Sequence of chain 2.A:
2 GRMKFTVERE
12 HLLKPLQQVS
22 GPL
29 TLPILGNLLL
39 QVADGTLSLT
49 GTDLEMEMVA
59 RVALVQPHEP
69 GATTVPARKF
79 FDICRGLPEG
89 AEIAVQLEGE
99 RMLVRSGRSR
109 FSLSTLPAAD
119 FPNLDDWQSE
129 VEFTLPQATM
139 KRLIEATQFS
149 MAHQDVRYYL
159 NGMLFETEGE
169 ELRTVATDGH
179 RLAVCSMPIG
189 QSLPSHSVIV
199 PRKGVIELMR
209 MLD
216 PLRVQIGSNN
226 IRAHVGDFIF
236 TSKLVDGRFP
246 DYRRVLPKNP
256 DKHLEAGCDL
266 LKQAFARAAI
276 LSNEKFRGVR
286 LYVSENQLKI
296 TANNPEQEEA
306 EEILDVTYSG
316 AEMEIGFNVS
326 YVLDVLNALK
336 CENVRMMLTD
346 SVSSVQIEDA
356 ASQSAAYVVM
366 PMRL

This protein binds this small molecule.
Small molecule (SMILES): CC(=O)N(C)[C@H](C(=O)N1C[C@H](C)C[C@H]1C(=O)N(C)[C@@H]1C(=O)N[C@@H](CC(C)C)C(=O)N2C[C@H](C)C[C@H]2C(=O)N[C@@H](CC(C)C)C(=O)N(C)[C@@H](C(C)C)C(=O)N2CCC[C@H]2C(=O)N(C)[C@H](CC(C)C)C(=O)NCC(=O)O[C@@H]1C)C(C)C

Binding-site contacts:
Ligand atom CB contacts residue GLY177 of chain 2.A at 3.5 Å.
Ligand atom CD1 contacts residue ARG179 of chain 2.A at 3.6 Å.
Ligand atom CA contacts residue GLY177 of chain 2.A at 3.8 Å.
Ligand atom CH3 contacts residue ARG368 of chain 2.A at 3.9 Å.
Ligand atom CD2 contacts residue PRO245 of chain 2.A at 3.9 Å (hydrophobic).
Ligand atom CE contacts residue ARG249 of chain 2.A at 3.6 Å.
Ligand atom CG2 contacts residue GOL1 of chain 2.C at 3.8 Å.
Ligand atom CD2 contacts residue ARG155 of chain 2.A at 3.9 Å.
Ligand atom CD1 contacts residue THR175 of chain 2.A at 3.8 Å.
Ligand atom CD2 contacts residue VAL363 of chain 2.A at 3.7 Å (hydrophobic).
Ligand atom CD contacts residue PRO366 of chain 2.A at 3.5 Å (hydrophobic).
Ligand atom CD1 contacts residue LEU180 of chain 2.A at 3.9 Å (hydrophobic).
Ligand atom CG contacts residue HIS178 of chain 2.A at 3.9 Å.
Ligand atom O contacts residue MET367 of chain 2.A at 3.6 Å.
Ligand atom CG contacts residue MET365 of chain 2.A at 4.0 Å (hydrophobic).
Ligand atom O contacts residue MET365 of chain 2.A at 3.5 Å.
Ligand atom CG2 contacts residue HIS178 of chain 2.A at 3.6 Å.
Ligand atom CG2 contacts residue HIS178 of chain 2.A at 4.0 Å.
Ligand atom CB contacts residue GLY177 of chain 2.A at 3.3 Å.
Ligand atom CD1 contacts residue LEU158 of chain 2.A at 4.1 Å (hydrophobic).
Ligand atom CG contacts residue GLY177 of chain 2.A at 3.5 Å.
Ligand atom CD2 contacts residue MET365 of chain 2.A at 4.0 Å (hydrophobic).
Ligand atom C contacts residue GLY177 of chain 2.A at 3.7 Å.
Ligand atom C contacts residue MET365 of chain 2.A at 3.9 Å (hydrophobic).
Ligand atom O contacts residue GLY177 of chain 2.A at 4.1 Å.
Ligand atom CA contacts residue GLY177 of chain 2.A at 3.6 Å.
Ligand atom N contacts residue GLY177 of chain 2.A at 2.9 Å (h-bond).
Ligand atom C contacts residue MET365 of chain 2.A at 3.8 Å (hydrophobic).
Ligand atom C contacts residue ARG368 of chain 2.A at 3.9 Å.
Ligand atom CG contacts residue PRO366 of chain 2.A at 3.3 Å (hydrophobic).
Ligand atom CD2 contacts residue VAL250 of chain 2.A at 4.1 Å (hydrophobic).
Ligand atom O contacts residue MET365 of chain 2.A at 3.6 Å.
Ligand atom CN contacts residue CA1 of chain 2.H at 3.6 Å.
Ligand atom CD1 contacts residue ARG155 of chain 2.A at 4.0 Å.
Ligand atom CD1 contacts residue HIS178 of chain 2.A at 3.7 Å.
Ligand atom O contacts residue HIS178 of chain 2.A at 4.0 Å.
Ligand atom CE contacts residue PRO366 of chain 2.A at 3.4 Å (hydrophobic).
Ligand atom O contacts residue ARG368 of chain 2.A at 2.9 Å (salt-bridge).
Ligand atom CD1 contacts residue GLY177 of chain 2.A at 3.6 Å.
Ligand atom CG2 contacts residue GLY177 of chain 2.A at 4.1 Å.